Sequence of chain 1.A:
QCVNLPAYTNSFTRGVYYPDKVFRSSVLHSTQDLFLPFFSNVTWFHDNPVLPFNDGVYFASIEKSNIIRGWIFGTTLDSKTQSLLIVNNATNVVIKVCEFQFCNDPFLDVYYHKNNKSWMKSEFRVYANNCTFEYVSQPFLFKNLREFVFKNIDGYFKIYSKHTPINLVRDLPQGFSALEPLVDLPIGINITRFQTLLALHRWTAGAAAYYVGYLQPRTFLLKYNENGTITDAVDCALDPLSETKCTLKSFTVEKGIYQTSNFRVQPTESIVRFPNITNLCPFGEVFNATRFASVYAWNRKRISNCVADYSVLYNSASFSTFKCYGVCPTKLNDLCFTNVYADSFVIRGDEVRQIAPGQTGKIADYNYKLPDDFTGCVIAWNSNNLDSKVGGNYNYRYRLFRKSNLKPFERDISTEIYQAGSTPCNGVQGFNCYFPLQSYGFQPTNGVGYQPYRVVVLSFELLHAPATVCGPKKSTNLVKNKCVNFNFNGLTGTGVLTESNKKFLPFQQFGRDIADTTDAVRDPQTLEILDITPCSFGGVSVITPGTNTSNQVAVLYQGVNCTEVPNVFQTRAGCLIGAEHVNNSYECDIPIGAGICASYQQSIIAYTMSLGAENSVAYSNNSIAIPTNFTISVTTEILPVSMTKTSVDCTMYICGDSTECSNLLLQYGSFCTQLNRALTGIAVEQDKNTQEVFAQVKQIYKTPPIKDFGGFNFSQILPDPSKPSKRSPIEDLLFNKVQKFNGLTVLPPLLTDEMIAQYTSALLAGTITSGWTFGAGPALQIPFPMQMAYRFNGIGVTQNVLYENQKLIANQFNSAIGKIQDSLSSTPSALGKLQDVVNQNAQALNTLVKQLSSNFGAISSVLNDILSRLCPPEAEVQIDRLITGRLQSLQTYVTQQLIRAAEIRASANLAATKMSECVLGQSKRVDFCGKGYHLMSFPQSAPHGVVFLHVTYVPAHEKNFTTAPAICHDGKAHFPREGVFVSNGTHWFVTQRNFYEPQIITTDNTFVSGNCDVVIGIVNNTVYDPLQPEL

A protein and the small-molecule ligand that binds it are described below.
Small molecule (SMILES): CC(=O)N[C@@H]1[C@@H](O)[C@H](O)[C@@H](CO)O[C@H]1O

Binding-site contacts:
Ligand atom O5 contacts residue ASN657 of chain 1.A at 2.4 Å (h-bond).
Ligand atom C3 contacts residue ASN657 of chain 1.A at 3.8 Å.
Ligand atom C2 contacts residue ASN657 of chain 1.A at 2.5 Å.
Ligand atom C4 contacts residue ASN657 of chain 1.A at 4.3 Å.
Ligand atom N2 contacts residue ASN657 of chain 1.A at 2.9 Å (h-bond).
Ligand atom C8 contacts residue ASN657 of chain 1.A at 4.3 Å.
Ligand atom C8 contacts residue HIS655 of chain 1.A at 3.7 Å.
Ligand atom C8 contacts residue VAL656 of chain 1.A at 4.5 Å (hydrophobic).
Ligand atom C5 contacts residue ASN657 of chain 1.A at 3.7 Å.
Ligand atom O7 contacts residue ASN657 of chain 1.A at 2.9 Å (h-bond).
Ligand atom C7 contacts residue ASN657 of chain 1.A at 3.1 Å.
Ligand atom C1 contacts residue ASN657 of chain 1.A at 1.5 Å.